This small molecule binds to this protein.
Small molecule (SMILES): OC[C@H]1O[C@H](O[C@H]2[C@H](O)[C@@H](O)[C@@H](O)O[C@@H]2CO)[C@H](O)[C@@H](O)[C@@H]1O

Binding-site contacts:
Ligand atom C5 contacts residue ASP77 of chain 1.A at 4.4 Å.
Ligand atom C5 contacts residue GLY37 of chain 1.A at 3.6 Å.
Ligand atom O5 contacts residue GLY37 of chain 1.A at 4.4 Å.
Ligand atom O6 contacts residue PHE111 of chain 1.A at 3.8 Å.
Ligand atom C3 contacts residue PHE111 of chain 1.A at 3.4 Å (hydrophobic).
Ligand atom O6 contacts residue ILE36 of chain 1.A at 3.2 Å (h-bond).
Ligand atom O4 contacts residue GLY37 of chain 1.A at 3.3 Å (h-bond).
Ligand atom C6 contacts residue PHE74 of chain 1.A at 4.3 Å (hydrophobic).
Ligand atom C6 contacts residue GLY37 of chain 1.A at 3.9 Å.
Ligand atom C2 contacts residue PHE111 of chain 1.A at 3.3 Å (hydrophobic).
Ligand atom O1 contacts residue GLY37 of chain 1.A at 3.5 Å.
Ligand atom C1 contacts residue GLY37 of chain 1.A at 4.2 Å.
Ligand atom O5 contacts residue PHE111 of chain 1.A at 4.1 Å.
Ligand atom C1 contacts residue PHE111 of chain 1.A at 3.9 Å (hydrophobic).
Ligand atom O2 contacts residue GLU18 of chain 1.A at 4.2 Å.
Ligand atom O5 contacts residue ILE36 of chain 1.A at 4.0 Å.
Ligand atom O5 contacts residue ASP77 of chain 1.A at 3.9 Å.
Ligand atom C4 contacts residue PHE111 of chain 1.A at 4.0 Å (hydrophobic).
Ligand atom C5 contacts residue ILE36 of chain 1.A at 3.3 Å (hydrophobic).
Ligand atom C6 contacts residue ILE36 of chain 1.A at 2.5 Å (hydrophobic).
Ligand atom C6 contacts residue PHE111 of chain 1.A at 3.3 Å (hydrophobic).
Ligand atom O2 contacts residue GLY37 of chain 1.A at 2.9 Å (h-bond).
Ligand atom O5 contacts residue LEU14 of chain 1.A at 4.0 Å.
Ligand atom O2 contacts residue PHE111 of chain 1.A at 4.1 Å.
Ligand atom C2 contacts residue GLU18 of chain 1.A at 4.4 Å.
Ligand atom O6 contacts residue GLY37 of chain 1.A at 3.8 Å.
Ligand atom O6 contacts residue ASP77 of chain 1.A at 2.7 Å (salt-bridge).
Ligand atom C2 contacts residue GLY37 of chain 1.A at 4.1 Å.
Ligand atom O6 contacts residue ALA81 of chain 1.A at 3.8 Å.
Ligand atom C1 contacts residue GLU18 of chain 1.A at 3.4 Å.
Ligand atom C6 contacts residue ASP77 of chain 1.A at 3.8 Å.
Ligand atom O6 contacts residue ALA80 of chain 1.A at 3.9 Å.
Ligand atom O4 contacts residue PHE111 of chain 1.A at 4.2 Å.
Ligand atom C5 contacts residue PHE111 of chain 1.A at 4.4 Å (hydrophobic).
Ligand atom C3 contacts residue GLY37 of chain 1.A at 4.3 Å.
Ligand atom O1 contacts residue ILE36 of chain 1.A at 4.3 Å.
Ligand atom O1 contacts residue GLU18 of chain 1.A at 3.6 Å (salt-bridge).
Ligand atom C4 contacts residue GLY37 of chain 1.A at 4.0 Å.
Ligand atom O3 contacts residue PHE111 of chain 1.A at 2.5 Å (h-bond).
Ligand atom O5 contacts residue GLU18 of chain 1.A at 3.8 Å.

Sequence of chain 1.A:
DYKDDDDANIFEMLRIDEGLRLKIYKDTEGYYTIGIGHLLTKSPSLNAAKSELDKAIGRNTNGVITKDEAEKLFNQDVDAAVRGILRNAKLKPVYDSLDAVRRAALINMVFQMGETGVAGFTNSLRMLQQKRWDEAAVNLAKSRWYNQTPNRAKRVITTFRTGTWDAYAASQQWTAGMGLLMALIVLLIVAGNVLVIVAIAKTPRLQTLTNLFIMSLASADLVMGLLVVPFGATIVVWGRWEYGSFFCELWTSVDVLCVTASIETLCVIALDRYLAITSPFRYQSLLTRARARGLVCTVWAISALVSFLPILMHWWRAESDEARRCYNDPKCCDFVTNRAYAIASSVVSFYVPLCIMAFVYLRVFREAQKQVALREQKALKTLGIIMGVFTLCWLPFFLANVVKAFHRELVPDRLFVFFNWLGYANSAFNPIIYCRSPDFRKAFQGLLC